Sequence of chain 1.E:
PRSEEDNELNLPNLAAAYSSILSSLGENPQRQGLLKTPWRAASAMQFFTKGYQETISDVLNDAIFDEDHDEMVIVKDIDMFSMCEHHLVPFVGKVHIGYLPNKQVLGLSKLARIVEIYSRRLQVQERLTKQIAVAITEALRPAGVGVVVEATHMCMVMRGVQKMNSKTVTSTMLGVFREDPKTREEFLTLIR

Sequence of chain 1.F:
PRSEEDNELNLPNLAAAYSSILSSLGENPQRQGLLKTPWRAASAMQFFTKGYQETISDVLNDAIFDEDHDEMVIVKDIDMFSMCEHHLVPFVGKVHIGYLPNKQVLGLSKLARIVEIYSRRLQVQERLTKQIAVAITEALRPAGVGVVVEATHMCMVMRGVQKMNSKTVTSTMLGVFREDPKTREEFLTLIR

This protein binds this small molecule.
Small molecule (SMILES): Nc1nc2c(ccn2[C@@H]2O[C@H](COP(=O)(O)OP(=O)(O)OP(=O)(O)O)[C@@H](O)[C@H]2O)c(=O)[nH]1

Sequence of chain 1.A:
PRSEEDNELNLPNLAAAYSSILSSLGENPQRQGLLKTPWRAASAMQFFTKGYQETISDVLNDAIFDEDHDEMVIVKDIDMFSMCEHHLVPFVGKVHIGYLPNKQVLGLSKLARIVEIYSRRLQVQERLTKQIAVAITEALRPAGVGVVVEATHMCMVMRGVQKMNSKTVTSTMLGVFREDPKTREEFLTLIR

Binding-site contacts:
Ligand atom O10 contacts residue ARG175 of chain 1.E at 3.0 Å (salt-bridge).
Ligand atom C4 contacts residue CYS100 of chain 1.E at 3.6 Å (hydrophobic).
Ligand atom O12 contacts residue SER125 of chain 1.A at 3.1 Å.
Ligand atom N2 contacts residue HIS102 of chain 1.E at 3.4 Å (h-bond).
Ligand atom O13 contacts residue GLN141 of chain 1.E at 2.8 Å (h-bond).
Ligand atom O9 contacts residue LYS126 of chain 1.A at 2.9 Å (salt-bridge).
Ligand atom C10 contacts residue LEU124 of chain 1.A at 3.7 Å (hydrophobic).
Ligand atom N1 contacts residue GLY123 of chain 1.A at 3.4 Å.
Ligand atom C7 contacts residue ARG56 of chain 1.F at 3.4 Å.
Ligand atom C4 contacts residue HIS102 of chain 1.E at 3.3 Å.
Ligand atom O2 contacts residue LYS126 of chain 1.A at 2.8 Å (salt-bridge).
Ligand atom O9 contacts residue ARG129 of chain 1.A at 2.9 Å (salt-bridge).
Ligand atom O3 contacts residue ARG56 of chain 1.F at 2.8 Å (salt-bridge).
Ligand atom C4 contacts residue ZN1 of chain 1.AB at 3.5 Å.
Ligand atom O11 contacts residue GLY123 of chain 1.A at 3.6 Å.
Ligand atom C contacts residue LEU124 of chain 1.A at 3.6 Å (hydrophobic).
Ligand atom O2 contacts residue ASN77 of chain 1.A at 2.5 Å (h-bond).
Ligand atom C3 contacts residue CYS100 of chain 1.E at 3.5 Å (hydrophobic).
Ligand atom C8 contacts residue SER125 of chain 1.A at 3.5 Å.
Ligand atom P2 contacts residue ARG129 of chain 1.A at 3.6 Å.
Ligand atom P2 contacts residue SER125 of chain 1.A at 3.3 Å.
Ligand atom N contacts residue LEU122 of chain 1.A at 3.2 Å (h-bond).
Ligand atom O13 contacts residue HIS169 of chain 1.E at 3.4 Å.
Ligand atom N contacts residue GLU142 of chain 1.E at 2.9 Å (salt-bridge).
Ligand atom C contacts residue GLU142 of chain 1.E at 3.7 Å.
Ligand atom O9 contacts residue SER125 of chain 1.A at 2.5 Å (h-bond).
Ligand atom O11 contacts residue SER125 of chain 1.A at 2.8 Å (h-bond).
Ligand atom O contacts residue HIS102 of chain 1.E at 3.5 Å (h-bond).
Ligand atom O11 contacts residue LYS126 of chain 1.A at 3.4 Å.
Ligand atom O8 contacts residue ARG175 of chain 1.E at 3.1 Å (salt-bridge).
Ligand atom O8 contacts residue ARG129 of chain 1.A at 2.6 Å (salt-bridge).
Ligand atom O10 contacts residue SER125 of chain 1.A at 3.1 Å (h-bond).
Ligand atom O4 contacts residue ARG56 of chain 1.F at 3.3 Å.
Ligand atom O5 contacts residue HIS103 of chain 1.E at 2.9 Å (h-bond).
Ligand atom N3 contacts residue LEU124 of chain 1.A at 3.7 Å.
Ligand atom O5 contacts residue ARG175 of chain 1.E at 3.4 Å (salt-bridge).
Ligand atom C3 contacts residue HIS102 of chain 1.E at 3.6 Å.
Ligand atom O13 contacts residue VAL140 of chain 1.E at 3.3 Å.
Ligand atom N1 contacts residue LEU124 of chain 1.A at 3.2 Å (h-bond).
Ligand atom N3 contacts residue GLU142 of chain 1.E at 2.9 Å (salt-bridge).